Sequence of chain 1.A:
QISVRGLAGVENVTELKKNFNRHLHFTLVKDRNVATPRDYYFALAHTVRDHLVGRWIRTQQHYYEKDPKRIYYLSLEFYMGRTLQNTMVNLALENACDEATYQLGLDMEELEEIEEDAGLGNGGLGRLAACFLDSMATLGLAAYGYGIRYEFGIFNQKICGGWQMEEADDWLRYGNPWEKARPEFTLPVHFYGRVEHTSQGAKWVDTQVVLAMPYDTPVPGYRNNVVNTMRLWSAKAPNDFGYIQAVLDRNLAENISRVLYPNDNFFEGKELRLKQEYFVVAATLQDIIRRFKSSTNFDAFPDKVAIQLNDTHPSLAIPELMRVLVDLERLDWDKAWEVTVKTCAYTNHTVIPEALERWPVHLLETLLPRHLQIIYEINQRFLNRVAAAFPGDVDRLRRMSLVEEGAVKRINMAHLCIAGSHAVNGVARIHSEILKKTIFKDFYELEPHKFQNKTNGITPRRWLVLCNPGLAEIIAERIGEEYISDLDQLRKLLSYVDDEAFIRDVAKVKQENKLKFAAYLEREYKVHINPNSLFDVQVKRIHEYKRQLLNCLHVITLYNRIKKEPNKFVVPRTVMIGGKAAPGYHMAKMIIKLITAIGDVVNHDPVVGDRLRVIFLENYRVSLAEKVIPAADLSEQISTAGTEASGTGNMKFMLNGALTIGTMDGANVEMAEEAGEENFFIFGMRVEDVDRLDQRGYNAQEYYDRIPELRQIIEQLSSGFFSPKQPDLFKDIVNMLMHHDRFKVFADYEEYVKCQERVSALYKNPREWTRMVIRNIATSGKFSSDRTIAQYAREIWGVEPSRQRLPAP

A small-molecule ligand and the protein it binds are described below.
Small molecule (SMILES): O=C(N[C@@H]1O[C@H](CO)[C@@H](O)[C@H](O)[C@H]1O)C(F)(F)F

Binding-site contacts:
Ligand atom F1 contacts residue THR378 of chain 1.A at 3.2 Å.
Ligand atom C6 contacts residue LEU136 of chain 1.A at 4.0 Å (hydrophobic).
Ligand atom O5 contacts residue HIS377 of chain 1.A at 3.5 Å.
Ligand atom O2 contacts residue TYR573 of chain 1.A at 3.1 Å (h-bond).
Ligand atom O4 contacts residue ASN484 of chain 1.A at 3.6 Å (h-bond).
Ligand atom C2 contacts residue GLU672 of chain 1.A at 3.9 Å.
Ligand atom C3 contacts residue GLY675 of chain 1.A at 3.9 Å.
Ligand atom O6 contacts residue LEU139 of chain 1.A at 3.8 Å.
Ligand atom O7 contacts residue LEU136 of chain 1.A at 3.5 Å.
Ligand atom N1 contacts residue ASN284 of chain 1.A at 3.8 Å.
Ligand atom O2 contacts residue ASN284 of chain 1.A at 3.0 Å (h-bond).
Ligand atom O3 contacts residue SER674 of chain 1.A at 3.1 Å (h-bond).
Ligand atom O3 contacts residue GLY675 of chain 1.A at 3.2 Å (h-bond).
Ligand atom C7 contacts residue HIS377 of chain 1.A at 3.9 Å.
Ligand atom C2 contacts residue HIS377 of chain 1.A at 3.3 Å.
Ligand atom C6 contacts residue ASN484 of chain 1.A at 3.4 Å.
Ligand atom F2 contacts residue ASN284 of chain 1.A at 3.2 Å.
Ligand atom O2 contacts residue HIS377 of chain 1.A at 4.0 Å.
Ligand atom O6 contacts residue VAL455 of chain 1.A at 3.9 Å.
Ligand atom C4 contacts residue GLY675 of chain 1.A at 3.8 Å.
Ligand atom N1 contacts residue HIS377 of chain 1.A at 2.8 Å (h-bond).
Ligand atom O3 contacts residue GLU672 of chain 1.A at 2.7 Å (salt-bridge).
Ligand atom F1 contacts residue ASP339 of chain 1.A at 3.7 Å.
Ligand atom C3 contacts residue GLU672 of chain 1.A at 3.4 Å.
Ligand atom O7 contacts residue ASN284 of chain 1.A at 3.6 Å.
Ligand atom C6 contacts residue GLY135 of chain 1.A at 3.9 Å.
Ligand atom O3 contacts residue ALA673 of chain 1.A at 3.4 Å (h-bond).
Ligand atom O6 contacts residue HIS377 of chain 1.A at 2.7 Å (h-bond).
Ligand atom C6 contacts residue HIS377 of chain 1.A at 3.5 Å.
Ligand atom O2 contacts residue GLU672 of chain 1.A at 3.2 Å (salt-bridge).
Ligand atom O4 contacts residue GLY675 of chain 1.A at 2.9 Å (h-bond).
Ligand atom O4 contacts residue SER674 of chain 1.A at 3.7 Å.
Ligand atom O6 contacts residue ASN484 of chain 1.A at 2.8 Å (h-bond).
Ligand atom C1 contacts residue HIS377 of chain 1.A at 3.5 Å.
Ligand atom F2 contacts residue THR378 of chain 1.A at 3.9 Å.
Ligand atom F1 contacts residue HIS377 of chain 1.A at 3.1 Å.
Ligand atom C7 contacts residue ASN284 of chain 1.A at 3.6 Å.
Ligand atom C5 contacts residue LEU136 of chain 1.A at 3.9 Å (hydrophobic).
Ligand atom C5 contacts residue GLY135 of chain 1.A at 4.0 Å.
Ligand atom F3 contacts residue LEU136 of chain 1.A at 3.4 Å.